Sequence of chain 1.C:
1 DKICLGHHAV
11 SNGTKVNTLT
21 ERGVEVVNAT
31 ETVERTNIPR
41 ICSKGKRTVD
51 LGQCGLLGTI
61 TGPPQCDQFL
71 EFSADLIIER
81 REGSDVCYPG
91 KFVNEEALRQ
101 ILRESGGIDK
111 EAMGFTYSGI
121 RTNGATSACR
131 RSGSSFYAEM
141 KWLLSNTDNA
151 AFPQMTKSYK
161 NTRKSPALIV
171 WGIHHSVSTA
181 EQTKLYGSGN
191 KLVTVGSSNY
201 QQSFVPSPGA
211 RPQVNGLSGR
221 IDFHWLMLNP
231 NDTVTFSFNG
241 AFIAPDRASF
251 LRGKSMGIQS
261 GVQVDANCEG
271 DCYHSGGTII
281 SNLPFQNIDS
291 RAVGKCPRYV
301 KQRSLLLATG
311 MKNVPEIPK

Binding-site contacts:
Ligand atom C7 contacts residue ASN231 of chain 1.C at 3.9 Å.
Ligand atom C5 contacts residue LYS160 of chain 1.C at 3.2 Å.
Ligand atom C4 contacts residue ASN231 of chain 1.C at 4.2 Å.
Ligand atom C2 contacts residue ASN231 of chain 1.C at 2.5 Å.
Ligand atom C3 contacts residue ASN231 of chain 1.C at 3.8 Å.
Ligand atom O7 contacts residue ASN231 of chain 1.C at 4.4 Å.
Ligand atom C1 contacts residue ASN231 of chain 1.C at 1.4 Å.
Ligand atom O6 contacts residue LYS160 of chain 1.C at 4.4 Å.
Ligand atom O5 contacts residue ASN231 of chain 1.C at 2.4 Å (h-bond).
Ligand atom C6 contacts residue LYS160 of chain 1.C at 3.4 Å.
Ligand atom N2 contacts residue ASN231 of chain 1.C at 2.9 Å (h-bond).
Ligand atom C1 contacts residue LYS160 of chain 1.C at 3.5 Å.
Ligand atom C5 contacts residue ASN231 of chain 1.C at 3.7 Å.
Ligand atom O5 contacts residue LYS160 of chain 1.C at 2.9 Å (salt-bridge).

This small molecule binds to this protein.
Small molecule (SMILES): CC(=O)N[C@@H]1[C@@H](O)[C@H](O)[C@@H](CO)O[C@H]1O